Sequence of chain 1.B:
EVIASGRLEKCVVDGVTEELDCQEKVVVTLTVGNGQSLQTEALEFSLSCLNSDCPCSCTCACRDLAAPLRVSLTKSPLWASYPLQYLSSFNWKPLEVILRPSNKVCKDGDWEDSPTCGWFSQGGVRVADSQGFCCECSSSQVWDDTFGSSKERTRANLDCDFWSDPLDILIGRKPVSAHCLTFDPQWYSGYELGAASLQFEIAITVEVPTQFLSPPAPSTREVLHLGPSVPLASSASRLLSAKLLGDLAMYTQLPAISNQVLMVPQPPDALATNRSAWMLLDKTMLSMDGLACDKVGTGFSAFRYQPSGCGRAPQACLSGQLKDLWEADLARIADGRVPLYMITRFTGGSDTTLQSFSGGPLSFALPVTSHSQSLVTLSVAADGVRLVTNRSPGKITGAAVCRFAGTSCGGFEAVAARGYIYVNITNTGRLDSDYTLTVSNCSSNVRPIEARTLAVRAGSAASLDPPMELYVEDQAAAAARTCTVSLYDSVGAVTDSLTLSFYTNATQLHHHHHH

The protein below binds the small molecule below.
Small molecule (SMILES): CC(=O)N[C@@H]1[C@@H](O)[C@H](O)[C@@H](CO)O[C@H]1O

Binding-site contacts:
Ligand atom C5 contacts residue ASN324 of chain 1.B at 3.7 Å.
Ligand atom C2 contacts residue ASN324 of chain 1.B at 2.5 Å.
Ligand atom C4 contacts residue ASN324 of chain 1.B at 4.3 Å.
Ligand atom C7 contacts residue ASN324 of chain 1.B at 3.2 Å.
Ligand atom C8 contacts residue ASN324 of chain 1.B at 4.2 Å.
Ligand atom N2 contacts residue ASN324 of chain 1.B at 2.9 Å (h-bond).
Ligand atom C8 contacts residue PRO411 of chain 1.B at 3.6 Å (hydrophobic).
Ligand atom N2 contacts residue PRO411 of chain 1.B at 4.4 Å.
Ligand atom C8 contacts residue TRP328 of chain 1.B at 4.5 Å (hydrophobic).
Ligand atom O7 contacts residue ASN324 of chain 1.B at 3.0 Å (h-bond).
Ligand atom C3 contacts residue ASN324 of chain 1.B at 3.8 Å.
Ligand atom C1 contacts residue ASN324 of chain 1.B at 1.4 Å.
Ligand atom O5 contacts residue ASN324 of chain 1.B at 2.4 Å (h-bond).